A small-molecule ligand and the protein it binds are described below.
Small molecule (SMILES): CC(=O)N[C@@H]1[C@@H](O)[C@H](O)[C@@H](CO)O[C@H]1O

Binding-site contacts:
Ligand atom C8 contacts residue LEU693 of chain 6.A at 4.2 Å (hydrophobic).
Ligand atom N2 contacts residue ASN666 of chain 6.A at 3.0 Å (h-bond).
Ligand atom C8 contacts residue TYR694 of chain 6.A at 3.4 Å (hydrophobic).
Ligand atom C4 contacts residue ASN666 of chain 6.A at 4.2 Å.
Ligand atom C5 contacts residue THR663 of chain 6.A at 4.3 Å.
Ligand atom C6 contacts residue THR663 of chain 6.A at 3.7 Å.
Ligand atom C1 contacts residue ASN666 of chain 6.A at 1.4 Å.
Ligand atom C7 contacts residue TYR694 of chain 6.A at 4.5 Å (hydrophobic).
Ligand atom C7 contacts residue ASN666 of chain 6.A at 3.7 Å.
Ligand atom C2 contacts residue ASN666 of chain 6.A at 2.5 Å.
Ligand atom N2 contacts residue TYR694 of chain 6.A at 4.5 Å.
Ligand atom O7 contacts residue ASN666 of chain 6.A at 4.0 Å.
Ligand atom O5 contacts residue ASN666 of chain 6.A at 2.3 Å (h-bond).
Ligand atom C3 contacts residue ASN666 of chain 6.A at 3.8 Å.
Ligand atom C5 contacts residue ASN666 of chain 6.A at 3.6 Å.

Sequence of chain 6.A:
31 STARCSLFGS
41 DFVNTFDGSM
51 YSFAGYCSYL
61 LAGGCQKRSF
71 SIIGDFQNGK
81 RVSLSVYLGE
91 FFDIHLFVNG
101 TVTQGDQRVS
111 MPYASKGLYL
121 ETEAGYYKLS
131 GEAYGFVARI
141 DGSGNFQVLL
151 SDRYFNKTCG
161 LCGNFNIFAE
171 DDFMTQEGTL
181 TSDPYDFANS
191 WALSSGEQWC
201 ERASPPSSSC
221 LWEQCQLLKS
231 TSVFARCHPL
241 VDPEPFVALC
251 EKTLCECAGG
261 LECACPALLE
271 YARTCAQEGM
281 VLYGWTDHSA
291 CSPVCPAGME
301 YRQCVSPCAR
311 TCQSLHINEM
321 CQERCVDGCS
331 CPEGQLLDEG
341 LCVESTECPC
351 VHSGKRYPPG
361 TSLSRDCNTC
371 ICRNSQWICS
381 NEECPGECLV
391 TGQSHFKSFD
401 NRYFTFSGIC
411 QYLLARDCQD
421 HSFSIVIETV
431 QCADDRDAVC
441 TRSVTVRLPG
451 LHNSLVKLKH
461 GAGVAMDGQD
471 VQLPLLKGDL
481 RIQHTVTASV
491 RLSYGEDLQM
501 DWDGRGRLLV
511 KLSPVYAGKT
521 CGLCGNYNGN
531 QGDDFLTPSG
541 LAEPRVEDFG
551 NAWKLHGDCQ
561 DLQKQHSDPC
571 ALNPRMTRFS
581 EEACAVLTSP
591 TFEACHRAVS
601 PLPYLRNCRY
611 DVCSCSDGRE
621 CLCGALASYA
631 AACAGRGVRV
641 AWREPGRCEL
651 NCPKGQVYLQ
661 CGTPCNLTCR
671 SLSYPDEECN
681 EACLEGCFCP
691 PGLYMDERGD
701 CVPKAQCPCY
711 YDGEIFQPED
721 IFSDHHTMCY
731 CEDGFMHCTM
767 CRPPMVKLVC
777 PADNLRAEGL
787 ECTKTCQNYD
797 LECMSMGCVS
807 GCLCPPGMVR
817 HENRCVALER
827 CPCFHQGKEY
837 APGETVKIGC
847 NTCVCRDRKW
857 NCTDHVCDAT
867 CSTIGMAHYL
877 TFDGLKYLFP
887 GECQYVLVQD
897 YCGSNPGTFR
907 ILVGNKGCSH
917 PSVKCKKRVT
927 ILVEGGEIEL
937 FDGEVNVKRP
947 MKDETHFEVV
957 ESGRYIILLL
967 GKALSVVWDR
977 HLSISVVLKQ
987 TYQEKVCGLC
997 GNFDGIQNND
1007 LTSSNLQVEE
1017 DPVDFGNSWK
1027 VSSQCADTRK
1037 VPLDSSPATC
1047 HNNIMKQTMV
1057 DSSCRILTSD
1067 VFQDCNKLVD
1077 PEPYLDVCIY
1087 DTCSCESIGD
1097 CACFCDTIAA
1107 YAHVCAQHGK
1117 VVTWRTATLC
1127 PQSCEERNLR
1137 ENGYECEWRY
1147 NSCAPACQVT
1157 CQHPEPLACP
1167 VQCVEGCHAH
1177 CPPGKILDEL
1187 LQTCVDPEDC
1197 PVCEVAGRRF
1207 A